Sequence of chain 1.N:
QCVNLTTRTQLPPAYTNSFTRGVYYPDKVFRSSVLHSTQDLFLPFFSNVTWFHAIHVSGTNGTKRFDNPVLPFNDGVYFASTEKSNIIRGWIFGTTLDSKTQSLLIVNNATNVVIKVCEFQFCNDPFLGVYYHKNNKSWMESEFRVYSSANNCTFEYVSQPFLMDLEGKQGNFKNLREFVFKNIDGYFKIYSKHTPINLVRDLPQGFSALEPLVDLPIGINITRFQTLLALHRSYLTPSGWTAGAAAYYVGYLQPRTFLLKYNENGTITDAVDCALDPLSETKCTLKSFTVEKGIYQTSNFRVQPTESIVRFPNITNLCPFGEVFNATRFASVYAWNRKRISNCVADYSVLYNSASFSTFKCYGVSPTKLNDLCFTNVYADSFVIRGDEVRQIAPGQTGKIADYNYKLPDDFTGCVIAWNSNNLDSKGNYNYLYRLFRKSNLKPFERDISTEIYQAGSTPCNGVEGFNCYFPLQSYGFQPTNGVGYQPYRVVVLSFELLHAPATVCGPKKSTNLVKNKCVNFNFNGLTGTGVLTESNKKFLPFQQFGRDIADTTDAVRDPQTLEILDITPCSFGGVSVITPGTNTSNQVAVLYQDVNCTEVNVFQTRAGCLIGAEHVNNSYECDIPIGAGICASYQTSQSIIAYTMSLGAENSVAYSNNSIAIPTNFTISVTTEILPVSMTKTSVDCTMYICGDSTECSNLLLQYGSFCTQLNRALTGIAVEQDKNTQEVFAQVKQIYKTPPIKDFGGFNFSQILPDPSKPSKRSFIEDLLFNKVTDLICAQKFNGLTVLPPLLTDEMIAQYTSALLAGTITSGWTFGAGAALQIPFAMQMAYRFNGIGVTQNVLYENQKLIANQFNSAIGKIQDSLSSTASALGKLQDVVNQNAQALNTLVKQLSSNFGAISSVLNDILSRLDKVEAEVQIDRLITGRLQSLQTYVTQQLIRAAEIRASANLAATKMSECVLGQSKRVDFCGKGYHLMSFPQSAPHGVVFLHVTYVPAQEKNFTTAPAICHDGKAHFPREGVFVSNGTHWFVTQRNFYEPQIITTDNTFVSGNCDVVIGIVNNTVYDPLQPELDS

This protein binds this small molecule.
Small molecule (SMILES): CC(=O)N[C@H]1[C@H](O[C@H]2[C@H](O)[C@@H](NC(C)=O)CO[C@@H]2CO)O[C@H](CO)[C@@H](O)[C@@H]1O

Binding-site contacts:
Ligand atom C5 contacts residue PHE1090 of chain 1.N at 3.8 Å (hydrophobic).
Ligand atom C4 contacts residue ASN1085 of chain 1.N at 4.2 Å.
Ligand atom N2 contacts residue HIS1088 of chain 1.N at 4.5 Å.
Ligand atom C6 contacts residue PHE1090 of chain 1.N at 3.5 Å (hydrophobic).
Ligand atom C5 contacts residue HIS1088 of chain 1.N at 4.0 Å.
Ligand atom C4 contacts residue HIS1088 of chain 1.N at 4.0 Å.
Ligand atom N2 contacts residue ASN1085 of chain 1.N at 2.8 Å (h-bond).
Ligand atom O3 contacts residue THR1087 of chain 1.N at 4.2 Å.
Ligand atom C1 contacts residue THR1087 of chain 1.N at 3.7 Å.
Ligand atom C8 contacts residue ASN1085 of chain 1.N at 3.8 Å.
Ligand atom O5 contacts residue PHE1090 of chain 1.N at 3.8 Å.
Ligand atom C5 contacts residue THR1087 of chain 1.N at 4.5 Å.
Ligand atom C2 contacts residue ASN1085 of chain 1.N at 2.5 Å.
Ligand atom C7 contacts residue ASN1085 of chain 1.N at 3.0 Å.
Ligand atom O7 contacts residue ASN1085 of chain 1.N at 2.8 Å (h-bond).
Ligand atom O4 contacts residue HIS1088 of chain 1.N at 3.6 Å.
Ligand atom C2 contacts residue THR1087 of chain 1.N at 3.7 Å.
Ligand atom C7 contacts residue HIS1088 of chain 1.N at 3.9 Å.
Ligand atom C4 contacts residue THR1087 of chain 1.N at 4.4 Å.
Ligand atom O7 contacts residue HIS1088 of chain 1.N at 3.7 Å.
Ligand atom O5 contacts residue ASN1085 of chain 1.N at 2.4 Å (h-bond).
Ligand atom N2 contacts residue THR1087 of chain 1.N at 3.5 Å (h-bond).
Ligand atom C8 contacts residue THR1087 of chain 1.N at 4.2 Å.
Ligand atom C5 contacts residue ASN1085 of chain 1.N at 3.7 Å.
Ligand atom C3 contacts residue HIS1088 of chain 1.N at 3.8 Å.
Ligand atom C1 contacts residue ASN1085 of chain 1.N at 1.4 Å.
Ligand atom C8 contacts residue HIS1088 of chain 1.N at 4.1 Å.
Ligand atom C3 contacts residue ASN1085 of chain 1.N at 3.8 Å.
Ligand atom C3 contacts residue THR1087 of chain 1.N at 3.4 Å.